Sequence of chain 3.B:
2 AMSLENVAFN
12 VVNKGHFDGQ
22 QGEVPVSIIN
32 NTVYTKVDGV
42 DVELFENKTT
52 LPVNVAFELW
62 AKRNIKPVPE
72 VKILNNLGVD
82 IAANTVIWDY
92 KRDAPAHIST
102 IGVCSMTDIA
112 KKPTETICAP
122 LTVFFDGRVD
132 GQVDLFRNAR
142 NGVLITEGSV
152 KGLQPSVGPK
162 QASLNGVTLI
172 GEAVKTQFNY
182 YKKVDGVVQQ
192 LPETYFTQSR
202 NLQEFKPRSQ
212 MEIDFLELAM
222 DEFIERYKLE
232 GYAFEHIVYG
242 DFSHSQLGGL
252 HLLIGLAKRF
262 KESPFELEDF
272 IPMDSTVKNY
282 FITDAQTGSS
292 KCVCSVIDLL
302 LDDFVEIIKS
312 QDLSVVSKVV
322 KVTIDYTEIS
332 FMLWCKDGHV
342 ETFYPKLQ

Binding-site contacts:
Ligand atom O13 contacts residue LYS176 of chain 3.B at 3.4 Å.
Ligand atom C07 contacts residue GLU173 of chain 3.B at 4.3 Å.
Ligand atom O14 contacts residue ILE171 of chain 3.B at 3.8 Å.
Ligand atom O06 contacts residue VAL175 of chain 3.B at 4.0 Å.
Ligand atom C04 contacts residue GLU173 of chain 3.B at 4.2 Å.
Ligand atom O13 contacts residue VAL175 of chain 3.B at 4.1 Å.
Ligand atom C15 contacts residue LYS176 of chain 3.B at 3.8 Å.
Ligand atom N05 contacts residue LYS176 of chain 3.B at 3.9 Å.
Ligand atom C02 contacts residue LYS176 of chain 3.B at 3.8 Å.
Ligand atom C01 contacts residue LYS176 of chain 3.B at 3.7 Å.
Ligand atom N05 contacts residue ALA174 of chain 3.B at 4.2 Å.
Ligand atom C10 contacts residue GLY172 of chain 3.B at 4.4 Å.
Ligand atom S12 contacts residue THR177 of chain 3.B at 4.2 Å.
Ligand atom C04 contacts residue LYS176 of chain 3.B at 3.9 Å.
Ligand atom O13 contacts residue GLY172 of chain 3.B at 4.3 Å.
Ligand atom S12 contacts residue GLN178 of chain 3.B at 4.2 Å.
Ligand atom C07 contacts residue GLY172 of chain 3.B at 3.2 Å.
Ligand atom C09 contacts residue GLY172 of chain 3.B at 3.8 Å.
Ligand atom C04 contacts residue GLY172 of chain 3.B at 4.4 Å.
Ligand atom O13 contacts residue THR177 of chain 3.B at 2.8 Å (h-bond).
Ligand atom C07 contacts residue LYS176 of chain 3.B at 4.4 Å.
Ligand atom N05 contacts residue VAL175 of chain 3.B at 3.4 Å (h-bond).
Ligand atom O13 contacts residue LYS161 of chain 3.B at 4.4 Å.
Ligand atom C03 contacts residue LYS176 of chain 3.B at 3.7 Å.
Ligand atom C08 contacts residue GLU173 of chain 3.B at 3.7 Å.
Ligand atom O06 contacts residue ALA174 of chain 3.B at 4.5 Å.
Ligand atom O14 contacts residue THR177 of chain 3.B at 3.9 Å.
Ligand atom O06 contacts residue GLU173 of chain 3.B at 4.3 Å.
Ligand atom C07 contacts residue VAL175 of chain 3.B at 3.7 Å (hydrophobic).
Ligand atom C04 contacts residue VAL175 of chain 3.B at 3.6 Å (hydrophobic).
Ligand atom O14 contacts residue GLN178 of chain 3.B at 4.2 Å.
Ligand atom N11 contacts residue GLY172 of chain 3.B at 3.8 Å.
Ligand atom N05 contacts residue GLU173 of chain 3.B at 3.3 Å (salt-bridge).
Ligand atom S12 contacts residue GLY172 of chain 3.B at 4.3 Å.
Ligand atom O13 contacts residue GLN178 of chain 3.B at 3.2 Å (h-bond).
Ligand atom C15 contacts residue GLN178 of chain 3.B at 3.5 Å.
Ligand atom O14 contacts residue LYS161 of chain 3.B at 3.9 Å.
Ligand atom O06 contacts residue LYS176 of chain 3.B at 4.0 Å.
Ligand atom C08 contacts residue GLY172 of chain 3.B at 3.4 Å.
Ligand atom O14 contacts residue GLY172 of chain 3.B at 4.0 Å.

A protein and the small-molecule ligand that binds it are described below.
Small molecule (SMILES): Cc1cc([C@@H]2CCCN2S(C)(=O)=O)no1